Binding-site contacts:
Ligand atom CB contacts residue CY31 of chain 1.J at 3.5 Å.
Ligand atom O contacts residue PRO41 of chain 1.D at 3.3 Å.
Ligand atom CE1 contacts residue GLN39 of chain 1.D at 3.3 Å.
Ligand atom CG contacts residue THR40 of chain 1.C at 3.4 Å.
Ligand atom C contacts residue ASP85 of chain 1.C at 3.4 Å.
Ligand atom NE2 contacts residue PRO41 of chain 1.D at 3.4 Å (h-bond).
Ligand atom CB contacts residue GLU154 of chain 1.D at 3.3 Å.
Ligand atom N contacts residue CY31 of chain 1.J at 3.5 Å (h-bond).
Ligand atom O contacts residue CY31 of chain 1.J at 2.2 Å (h-bond).
Ligand atom O contacts residue GLN38 of chain 1.C at 3.2 Å (h-bond).
Ligand atom NH1 contacts residue THR40 of chain 1.C at 3.2 Å (h-bond).
Ligand atom NH1 contacts residue SER43 of chain 1.C at 3.5 Å (h-bond).
Ligand atom C contacts residue CY31 of chain 1.J at 1.3 Å.
Ligand atom SG contacts residue CY31 of chain 1.J at 2.0 Å (h-bond).
Ligand atom NH2 contacts residue ALA84 of chain 1.C at 3.5 Å.
Ligand atom CD2 contacts residue TYR87 of chain 1.C at 3.4 Å (hydrophobic).
Ligand atom CD2 contacts residue GLN39 of chain 1.D at 3.5 Å.
Ligand atom CE2 contacts residue GLN39 of chain 1.D at 3.5 Å.
Ligand atom CD contacts residue ASP85 of chain 1.C at 3.5 Å.
Ligand atom CG contacts residue ASP85 of chain 1.C at 3.4 Å.
Ligand atom NH2 contacts residue ASP85 of chain 1.C at 3.1 Å (salt-bridge).
Ligand atom NH1 contacts residue GLN111 of chain 1.D at 2.8 Å (h-bond).
Ligand atom CZ contacts residue GLN39 of chain 1.D at 3.3 Å.
Ligand atom CD contacts residue GLY42 of chain 1.C at 3.5 Å.
Ligand atom NE contacts residue ASP85 of chain 1.C at 3.1 Å (salt-bridge).
Ligand atom CG contacts residue TYR87 of chain 1.C at 3.5 Å (hydrophobic).
Ligand atom CD contacts residue PRO41 of chain 1.D at 3.3 Å (hydrophobic).
Ligand atom CZ contacts residue GLN111 of chain 1.D at 3.2 Å.
Ligand atom CA contacts residue CY31 of chain 1.J at 2.4 Å.
Ligand atom CA contacts residue ASP85 of chain 1.C at 3.3 Å.
Ligand atom CG contacts residue CY31 of chain 1.J at 3.4 Å.
Ligand atom N contacts residue ASP85 of chain 1.C at 2.6 Å (salt-bridge).
Ligand atom O contacts residue ASN41 of chain 1.C at 3.3 Å (h-bond).
Ligand atom O contacts residue ASN41 of chain 1.C at 3.0 Å (h-bond).
Ligand atom CB contacts residue ASP85 of chain 1.C at 3.5 Å.
Ligand atom O contacts residue LYS103 of chain 1.C at 3.4 Å (salt-bridge).
Ligand atom OE1 contacts residue PRO41 of chain 1.D at 3.5 Å (h-bond).
Ligand atom NE contacts residue ILE92 of chain 1.D at 3.4 Å.
Ligand atom NH2 contacts residue GLN111 of chain 1.D at 2.8 Å (h-bond).
Ligand atom OG contacts residue GLU154 of chain 1.D at 2.9 Å (salt-bridge).

Sequence of chain 1.C:
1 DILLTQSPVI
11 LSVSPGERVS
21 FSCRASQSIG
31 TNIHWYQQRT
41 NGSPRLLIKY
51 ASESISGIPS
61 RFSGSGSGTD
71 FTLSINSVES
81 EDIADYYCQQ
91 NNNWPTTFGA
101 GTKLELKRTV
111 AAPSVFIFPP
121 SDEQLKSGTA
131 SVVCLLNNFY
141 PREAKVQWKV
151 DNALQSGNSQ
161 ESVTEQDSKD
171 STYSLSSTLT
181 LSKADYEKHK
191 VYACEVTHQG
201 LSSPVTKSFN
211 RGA

Sequence of chain 1.D:
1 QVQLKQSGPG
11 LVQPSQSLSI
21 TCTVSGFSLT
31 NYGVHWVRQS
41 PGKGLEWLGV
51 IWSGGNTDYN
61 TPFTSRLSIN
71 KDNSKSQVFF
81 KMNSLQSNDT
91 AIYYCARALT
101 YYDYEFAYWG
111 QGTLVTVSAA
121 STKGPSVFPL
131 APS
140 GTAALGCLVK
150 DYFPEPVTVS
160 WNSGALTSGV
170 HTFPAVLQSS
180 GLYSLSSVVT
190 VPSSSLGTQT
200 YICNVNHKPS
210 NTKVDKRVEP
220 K

This protein binds this small molecule.
Small molecule (SMILES): CC(=O)N[C@@H](CS)C(=O)N[C@@H](CCC(N)=O)C(=O)N[C@@H](Cc1ccccc1)C(=O)N[C@@H](CC(=O)O)C(=O)N[C@@H](CC(C)C)C(=O)N[C@@H](CO)C(=O)N[C@H](C(=O)N[C@@H](CCCN=C(N)N)C(=O)N[C@@H](CCCN=C(N)N)C(=O)N[C@@H](CC(C)C)C(=O)N[C@H](C=O)CCCCN)[C@@H](C)O